A protein and the small-molecule ligand that binds it are described below.
Small molecule (SMILES): O=C(NCCOP(=O)(O)O)c1ccc(OC(F)(F)F)cc1

Binding-site contacts:
Ligand atom C4 contacts residue GLU108 of chain 1.B at 3.2 Å.
Ligand atom O7 contacts residue LYS86 of chain 1.B at 3.8 Å.
Ligand atom C3 contacts residue THR189 of chain 1.B at 3.6 Å.
Ligand atom O20 contacts residue LEU173 of chain 1.B at 3.8 Å.
Ligand atom C12 contacts residue LEU187 of chain 1.B at 3.7 Å (hydrophobic).
Ligand atom F11 contacts residue ALA111 of chain 1.B at 3.7 Å.
Ligand atom O20 contacts residue CYS169 of chain 1.B at 3.3 Å.
Ligand atom O14 contacts residue THR189 of chain 1.B at 3.2 Å (h-bond).
Ligand atom C5 contacts residue LEU165 of chain 1.B at 3.3 Å (hydrophobic).
Ligand atom C2 contacts residue GLU108 of chain 1.B at 3.2 Å.
Ligand atom O14 contacts residue GLY188 of chain 1.B at 3.1 Å (h-bond).
Ligand atom O14 contacts residue GLU108 of chain 1.B at 3.3 Å (salt-bridge).
Ligand atom O7 contacts residue HIS114 of chain 1.B at 3.0 Å.
Ligand atom O20 contacts residue TYR185 of chain 1.B at 3.2 Å (h-bond).
Ligand atom C3 contacts residue GLU108 of chain 1.B at 2.7 Å.
Ligand atom F10 contacts residue GLN113 of chain 1.B at 3.3 Å.
Ligand atom C15 contacts residue LEU187 of chain 1.B at 3.6 Å (hydrophobic).
Ligand atom C8 contacts residue THR109 of chain 1.B at 3.7 Å.
Ligand atom C6 contacts residue LEU165 of chain 1.B at 3.5 Å (hydrophobic).
Ligand atom O19 contacts residue LEU187 of chain 1.B at 2.8 Å.
Ligand atom C2 contacts residue GLY188 of chain 1.B at 3.3 Å.
Ligand atom C16 contacts residue CYS169 of chain 1.B at 3.1 Å (hydrophobic).
Ligand atom C8 contacts residue GLY110 of chain 1.B at 3.5 Å.
Ligand atom C3 contacts residue GLY188 of chain 1.B at 3.1 Å.
Ligand atom O19 contacts residue TYR185 of chain 1.B at 3.8 Å.
Ligand atom N13 contacts residue GLU108 of chain 1.B at 3.7 Å.
Ligand atom F9 contacts residue ALA111 of chain 1.B at 3.4 Å.
Ligand atom C8 contacts residue HIS114 of chain 1.B at 3.8 Å.
Ligand atom C12 contacts residue THR189 of chain 1.B at 3.3 Å.
Ligand atom F9 contacts residue GLY110 of chain 1.B at 2.2 Å.
Ligand atom F10 contacts residue HIS114 of chain 1.B at 2.8 Å.
Ligand atom F10 contacts residue LYS86 of chain 1.B at 3.6 Å.
Ligand atom O19 contacts residue PRO193 of chain 1.B at 3.6 Å.
Ligand atom N13 contacts residue CYS169 of chain 1.B at 3.6 Å (h-bond).
Ligand atom C2 contacts residue HIS114 of chain 1.B at 3.6 Å.
Ligand atom O21 contacts residue PHE279 of chain 1.B at 2.7 Å (h-bond).
Ligand atom O14 contacts residue LEU187 of chain 1.B at 2.6 Å.
Ligand atom F10 contacts residue THR109 of chain 1.B at 3.5 Å.
Ligand atom C12 contacts residue GLU108 of chain 1.B at 3.5 Å.
Ligand atom F9 contacts residue THR109 of chain 1.B at 2.8 Å.

Sequence of chain 1.B:
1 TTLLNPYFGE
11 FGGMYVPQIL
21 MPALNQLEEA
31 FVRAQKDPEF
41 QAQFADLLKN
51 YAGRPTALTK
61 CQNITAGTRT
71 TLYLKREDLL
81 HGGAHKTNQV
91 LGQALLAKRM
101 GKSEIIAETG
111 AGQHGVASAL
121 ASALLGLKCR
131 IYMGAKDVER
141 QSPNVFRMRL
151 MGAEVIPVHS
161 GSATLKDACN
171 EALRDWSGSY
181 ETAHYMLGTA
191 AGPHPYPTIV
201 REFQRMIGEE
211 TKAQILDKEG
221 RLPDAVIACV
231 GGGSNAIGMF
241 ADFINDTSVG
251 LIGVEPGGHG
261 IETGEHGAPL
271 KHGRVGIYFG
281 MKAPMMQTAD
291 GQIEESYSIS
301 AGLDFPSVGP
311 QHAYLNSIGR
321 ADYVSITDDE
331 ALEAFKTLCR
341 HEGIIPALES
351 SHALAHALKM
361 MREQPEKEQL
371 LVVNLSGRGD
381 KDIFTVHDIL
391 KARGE